Sequence of chain 2.A:
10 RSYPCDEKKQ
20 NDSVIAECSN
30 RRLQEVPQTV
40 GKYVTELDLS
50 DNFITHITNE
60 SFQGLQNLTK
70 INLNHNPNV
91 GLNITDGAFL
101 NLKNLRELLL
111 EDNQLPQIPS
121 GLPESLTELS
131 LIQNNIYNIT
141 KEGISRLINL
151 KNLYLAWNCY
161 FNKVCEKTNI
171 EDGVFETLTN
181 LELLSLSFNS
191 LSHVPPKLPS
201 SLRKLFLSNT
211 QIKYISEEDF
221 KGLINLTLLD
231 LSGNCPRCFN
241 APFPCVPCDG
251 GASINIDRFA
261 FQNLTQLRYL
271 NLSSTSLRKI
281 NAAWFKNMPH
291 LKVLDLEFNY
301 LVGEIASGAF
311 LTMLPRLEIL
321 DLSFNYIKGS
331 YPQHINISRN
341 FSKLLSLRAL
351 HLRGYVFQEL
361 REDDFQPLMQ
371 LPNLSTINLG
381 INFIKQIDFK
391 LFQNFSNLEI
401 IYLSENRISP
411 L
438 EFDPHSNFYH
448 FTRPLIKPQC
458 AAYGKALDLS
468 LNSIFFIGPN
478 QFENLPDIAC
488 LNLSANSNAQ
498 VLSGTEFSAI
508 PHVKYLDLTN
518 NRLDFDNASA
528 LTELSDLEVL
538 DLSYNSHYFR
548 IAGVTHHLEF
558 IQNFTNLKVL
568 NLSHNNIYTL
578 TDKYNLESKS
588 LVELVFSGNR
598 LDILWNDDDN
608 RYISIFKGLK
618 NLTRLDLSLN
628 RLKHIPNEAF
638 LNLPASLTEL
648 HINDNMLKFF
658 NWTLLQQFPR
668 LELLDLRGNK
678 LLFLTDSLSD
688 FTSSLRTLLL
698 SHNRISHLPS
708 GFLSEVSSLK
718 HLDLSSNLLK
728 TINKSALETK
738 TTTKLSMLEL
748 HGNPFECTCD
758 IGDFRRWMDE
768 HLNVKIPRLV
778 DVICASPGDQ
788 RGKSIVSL

A small-molecule ligand and the protein it binds are described below.
Small molecule (SMILES): CC(=O)N[C@H]1[C@H](O[C@H]2[C@H](O)[C@@H](NC(C)=O)CO[C@@H]2CO)O[C@H](CO)[C@@H](O)[C@@H]1O

Sequence of chain 1.A:
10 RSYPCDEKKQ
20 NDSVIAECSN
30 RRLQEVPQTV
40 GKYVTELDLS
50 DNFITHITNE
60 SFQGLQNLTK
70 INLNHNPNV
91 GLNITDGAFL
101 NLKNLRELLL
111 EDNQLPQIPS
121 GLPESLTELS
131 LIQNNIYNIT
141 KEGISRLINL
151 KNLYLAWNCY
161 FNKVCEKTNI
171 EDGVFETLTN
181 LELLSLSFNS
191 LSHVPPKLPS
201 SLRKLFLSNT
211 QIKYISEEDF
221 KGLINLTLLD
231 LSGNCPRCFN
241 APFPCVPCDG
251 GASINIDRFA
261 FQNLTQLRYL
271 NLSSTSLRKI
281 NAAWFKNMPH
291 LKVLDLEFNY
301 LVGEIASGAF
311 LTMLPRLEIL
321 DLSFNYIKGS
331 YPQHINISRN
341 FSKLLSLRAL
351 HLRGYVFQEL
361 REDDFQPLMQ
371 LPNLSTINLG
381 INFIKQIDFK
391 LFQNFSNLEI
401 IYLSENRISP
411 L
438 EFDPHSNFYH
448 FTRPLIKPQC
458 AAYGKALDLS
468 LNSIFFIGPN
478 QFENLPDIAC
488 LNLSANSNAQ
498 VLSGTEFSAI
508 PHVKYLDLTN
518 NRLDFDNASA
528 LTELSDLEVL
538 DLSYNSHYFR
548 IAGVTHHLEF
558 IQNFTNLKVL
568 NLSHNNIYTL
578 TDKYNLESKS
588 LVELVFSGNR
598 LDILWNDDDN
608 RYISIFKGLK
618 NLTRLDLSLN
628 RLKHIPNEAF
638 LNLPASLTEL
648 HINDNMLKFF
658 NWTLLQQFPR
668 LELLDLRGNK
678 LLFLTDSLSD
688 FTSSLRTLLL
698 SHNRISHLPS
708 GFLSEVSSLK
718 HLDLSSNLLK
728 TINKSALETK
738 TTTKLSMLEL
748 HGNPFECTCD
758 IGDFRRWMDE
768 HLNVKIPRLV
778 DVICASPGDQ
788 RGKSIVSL

Binding-site contacts:
Ligand atom C5 contacts residue SER491 of chain 2.A at 4.2 Å.
Ligand atom O5 contacts residue SER491 of chain 2.A at 4.1 Å.
Ligand atom C8 contacts residue LYS454 of chain 2.A at 3.9 Å.
Ligand atom O7 contacts residue LYS454 of chain 2.A at 2.9 Å (salt-bridge).
Ligand atom C1 contacts residue SER467 of chain 2.A at 4.1 Å.
Ligand atom O6 contacts residue SER404 of chain 2.A at 3.9 Å.
Ligand atom C1 contacts residue ASP514 of chain 2.A at 3.5 Å.
Ligand atom O3 contacts residue LYS454 of chain 2.A at 3.9 Å.
Ligand atom C8 contacts residue ASP514 of chain 2.A at 3.8 Å.
Ligand atom C8 contacts residue TYR512 of chain 2.A at 3.6 Å (hydrophobic).
Ligand atom C7 contacts residue ASP514 of chain 2.A at 3.8 Å.
Ligand atom O5 contacts residue SER467 of chain 2.A at 3.2 Å (h-bond).
Ligand atom C5 contacts residue ASN489 of chain 2.A at 3.6 Å.
Ligand atom C1 contacts residue ASP465 of chain 2.A at 4.3 Å.
Ligand atom C7 contacts residue LYS454 of chain 2.A at 3.9 Å.
Ligand atom O6 contacts residue SER467 of chain 2.A at 3.3 Å (h-bond).
Ligand atom C5 contacts residue SER467 of chain 2.A at 4.0 Å.
Ligand atom C3 contacts residue ASN489 of chain 2.A at 3.7 Å.
Ligand atom O5 contacts residue ASN489 of chain 2.A at 2.4 Å (h-bond).
Ligand atom C2 contacts residue ASN489 of chain 2.A at 2.4 Å.
Ligand atom C6 contacts residue SER467 of chain 2.A at 3.6 Å.
Ligand atom C6 contacts residue ARG450 of chain 2.A at 4.2 Å.
Ligand atom O5 contacts residue ASP465 of chain 2.A at 4.1 Å.
Ligand atom C8 contacts residue LEU468 of chain 2.A at 4.2 Å (hydrophobic).
Ligand atom C6 contacts residue LEU468 of chain 2.A at 3.8 Å (hydrophobic).
Ligand atom C8 contacts residue ASN489 of chain 2.A at 4.4 Å.
Ligand atom C2 contacts residue ASP514 of chain 2.A at 3.6 Å.
Ligand atom O7 contacts residue ILE453 of chain 2.A at 3.8 Å.
Ligand atom O7 contacts residue ASN489 of chain 2.A at 3.9 Å.
Ligand atom C1 contacts residue ASN489 of chain 2.A at 1.5 Å.
Ligand atom C7 contacts residue ASN489 of chain 2.A at 3.5 Å.
Ligand atom C8 contacts residue ARG547 of chain 1.A at 3.6 Å.
Ligand atom N2 contacts residue ASP514 of chain 2.A at 2.8 Å (salt-bridge).
Ligand atom C4 contacts residue ASN489 of chain 2.A at 4.2 Å.
Ligand atom C5 contacts residue ARG450 of chain 2.A at 4.2 Å.
Ligand atom O6 contacts residue LEU468 of chain 2.A at 3.7 Å.
Ligand atom C1 contacts residue SER491 of chain 2.A at 4.0 Å.
Ligand atom N2 contacts residue ASN489 of chain 2.A at 2.7 Å (h-bond).
Ligand atom C8 contacts residue CYS457 of chain 2.A at 3.6 Å (hydrophobic).
Ligand atom C3 contacts residue ASP514 of chain 2.A at 3.9 Å.